Binding-site contacts:
Ligand atom CAP contacts residue PHE135 of chain 22.A at 3.6 Å (hydrophobic).
Ligand atom CAI contacts residue PHE135 of chain 22.A at 3.7 Å (hydrophobic).
Ligand atom CAS contacts residue ASN228 of chain 22.A at 3.7 Å.
Ligand atom CAF contacts residue ASP112 of chain 22.A at 3.6 Å.
Ligand atom CBA contacts residue TRP203 of chain 22.A at 3.3 Å (hydrophobic).
Ligand atom CAL contacts residue PHE155 of chain 22.A at 3.7 Å (hydrophobic).
Ligand atom CAD contacts residue THR114 of chain 22.A at 3.6 Å.
Ligand atom CAS contacts residue TYR201 of chain 22.A at 3.7 Å (hydrophobic).
Ligand atom OAW contacts residue MET195 of chain 22.A at 3.3 Å.
Ligand atom CAE contacts residue ASN228 of chain 22.A at 3.4 Å.
Ligand atom CAE contacts residue GLN202 of chain 22.A at 3.4 Å.
Ligand atom CAA contacts residue PRO177 of chain 22.A at 3.3 Å (hydrophobic).
Ligand atom CAF contacts residue TRP203 of chain 22.A at 3.8 Å (hydrophobic).
Ligand atom CAJ contacts residue PHE155 of chain 22.A at 3.8 Å (hydrophobic).
Ligand atom CAC contacts residue PHE233 of chain 22.A at 3.9 Å (hydrophobic).
Ligand atom CAG contacts residue TRP203 of chain 22.A at 3.6 Å (hydrophobic).
Ligand atom CAP contacts residue ILE111 of chain 22.A at 3.6 Å (hydrophobic).
Ligand atom CAN contacts residue ILE111 of chain 22.A at 3.8 Å (hydrophobic).
Ligand atom CBA contacts residue ASN228 of chain 22.A at 3.8 Å.
Ligand atom CAH contacts residue PHE155 of chain 22.A at 3.7 Å (hydrophobic).
Ligand atom OAB contacts residue ILE113 of chain 22.A at 3.2 Å (h-bond).
Ligand atom CAI contacts residue VAL192 of chain 22.A at 3.9 Å (hydrophobic).
Ligand atom CAA contacts residue TYR153 of chain 22.A at 3.7 Å (hydrophobic).
Ligand atom OAB contacts residue TRP203 of chain 22.A at 3.8 Å.
Ligand atom CAA contacts residue VAL179 of chain 22.A at 3.3 Å (hydrophobic).
Ligand atom NAT contacts residue PHE155 of chain 22.A at 3.9 Å.
Ligand atom CAR contacts residue TYR201 of chain 22.A at 3.5 Å (hydrophobic).
Ligand atom CAG contacts residue ASN228 of chain 22.A at 3.2 Å.
Ligand atom NBC contacts residue TRP203 of chain 22.A at 3.2 Å.
Ligand atom CAG contacts residue GLN202 of chain 22.A at 3.5 Å.
Ligand atom CAX contacts residue TRP203 of chain 22.A at 3.5 Å (hydrophobic).
Ligand atom OAB contacts residue ASP112 of chain 22.A at 3.6 Å.
Ligand atom OAW contacts residue ILE111 of chain 22.A at 3.9 Å.
Ligand atom CAS contacts residue TRP203 of chain 22.A at 3.5 Å (hydrophobic).
Ligand atom CAD contacts residue ASP112 of chain 22.A at 3.7 Å.
Ligand atom CAK contacts residue PHE135 of chain 22.A at 3.6 Å (hydrophobic).
Ligand atom CAA contacts residue SER178 of chain 22.A at 3.5 Å.
Ligand atom CAL contacts residue PRO177 of chain 22.A at 3.7 Å (hydrophobic).
Ligand atom NBB contacts residue TRP203 of chain 22.A at 3.9 Å.
Ligand atom CAC contacts residue PHE137 of chain 22.A at 3.8 Å (hydrophobic).

A small-molecule ligand and the protein it binds are described below.
Small molecule (SMILES): CCO/N=C/c1ccc(OCCCCCN2CCN(c3ccncc3)C2=O)cc1

Sequence of chain 22.C:
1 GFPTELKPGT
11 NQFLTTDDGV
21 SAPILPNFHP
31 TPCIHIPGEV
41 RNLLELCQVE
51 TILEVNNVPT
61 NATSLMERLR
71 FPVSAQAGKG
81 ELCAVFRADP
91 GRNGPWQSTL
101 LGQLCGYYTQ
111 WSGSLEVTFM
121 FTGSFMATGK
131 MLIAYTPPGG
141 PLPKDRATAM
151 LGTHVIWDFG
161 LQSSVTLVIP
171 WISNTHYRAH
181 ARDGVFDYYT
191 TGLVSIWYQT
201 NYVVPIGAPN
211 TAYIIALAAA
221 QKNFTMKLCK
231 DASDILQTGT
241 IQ

Sequence of chain 23.C:
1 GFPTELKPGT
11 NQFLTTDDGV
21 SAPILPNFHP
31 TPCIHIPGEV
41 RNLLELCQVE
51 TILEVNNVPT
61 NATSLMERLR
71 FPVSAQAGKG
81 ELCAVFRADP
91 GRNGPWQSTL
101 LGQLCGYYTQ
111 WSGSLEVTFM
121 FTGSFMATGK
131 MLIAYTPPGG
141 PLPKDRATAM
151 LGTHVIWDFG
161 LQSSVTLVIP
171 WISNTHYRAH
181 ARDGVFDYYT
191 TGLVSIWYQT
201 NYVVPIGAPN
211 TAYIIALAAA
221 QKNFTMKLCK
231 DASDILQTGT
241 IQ

Sequence of chain 22.A:
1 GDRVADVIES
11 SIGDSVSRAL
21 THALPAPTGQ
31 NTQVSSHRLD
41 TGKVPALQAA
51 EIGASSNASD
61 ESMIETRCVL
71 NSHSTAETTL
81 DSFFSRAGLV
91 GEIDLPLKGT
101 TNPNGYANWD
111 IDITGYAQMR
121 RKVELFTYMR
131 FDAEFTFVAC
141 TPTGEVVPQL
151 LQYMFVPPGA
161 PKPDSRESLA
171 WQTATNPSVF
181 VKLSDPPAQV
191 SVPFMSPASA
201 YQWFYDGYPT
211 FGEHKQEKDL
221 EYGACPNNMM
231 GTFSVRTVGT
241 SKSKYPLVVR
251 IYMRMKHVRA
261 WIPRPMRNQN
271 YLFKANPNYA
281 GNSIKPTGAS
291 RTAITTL